Sequence of chain 1.A:
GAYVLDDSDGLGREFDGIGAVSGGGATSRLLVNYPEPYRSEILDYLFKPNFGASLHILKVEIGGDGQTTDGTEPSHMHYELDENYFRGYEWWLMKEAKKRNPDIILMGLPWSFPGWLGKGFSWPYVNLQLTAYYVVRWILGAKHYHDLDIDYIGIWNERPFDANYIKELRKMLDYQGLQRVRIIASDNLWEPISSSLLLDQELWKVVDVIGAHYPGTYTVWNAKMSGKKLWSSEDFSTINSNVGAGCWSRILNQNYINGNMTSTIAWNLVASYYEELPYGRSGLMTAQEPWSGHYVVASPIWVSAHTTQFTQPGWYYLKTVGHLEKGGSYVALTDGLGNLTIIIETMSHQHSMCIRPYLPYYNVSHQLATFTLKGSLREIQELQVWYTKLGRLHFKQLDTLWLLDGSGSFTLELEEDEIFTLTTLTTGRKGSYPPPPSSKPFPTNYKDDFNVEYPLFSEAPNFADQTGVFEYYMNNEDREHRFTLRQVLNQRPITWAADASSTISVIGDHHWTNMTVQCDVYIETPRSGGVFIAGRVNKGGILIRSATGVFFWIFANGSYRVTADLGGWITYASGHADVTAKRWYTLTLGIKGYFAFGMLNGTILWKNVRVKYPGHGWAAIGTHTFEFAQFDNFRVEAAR

Binding-site contacts:
Ligand atom C6 contacts residue LEU439 of chain 1.A at 4.4 Å (hydrophobic).
Ligand atom C2 contacts residue ASP345 of chain 1.A at 4.4 Å.
Ligand atom N2 contacts residue ASN349 of chain 1.A at 2.7 Å (h-bond).
Ligand atom C1 contacts residue ASP345 of chain 1.A at 4.0 Å.
Ligand atom O5 contacts residue ASN349 of chain 1.A at 2.4 Å (h-bond).
Ligand atom O6 contacts residue LEU347 of chain 1.A at 4.2 Å.
Ligand atom C5 contacts residue ASN349 of chain 1.A at 3.6 Å.
Ligand atom C7 contacts residue ASN349 of chain 1.A at 3.3 Å.
Ligand atom C5 contacts residue LEU439 of chain 1.A at 4.3 Å (hydrophobic).
Ligand atom O5 contacts residue LEU439 of chain 1.A at 3.8 Å.
Ligand atom C8 contacts residue GLY348 of chain 1.A at 4.4 Å.
Ligand atom N2 contacts residue LEU347 of chain 1.A at 3.0 Å (h-bond).
Ligand atom C2 contacts residue LEU347 of chain 1.A at 3.4 Å (hydrophobic).
Ligand atom O3 contacts residue LEU347 of chain 1.A at 4.5 Å.
Ligand atom O5 contacts residue ASP345 of chain 1.A at 3.7 Å.
Ligand atom C1 contacts residue LEU347 of chain 1.A at 4.2 Å (hydrophobic).
Ligand atom C8 contacts residue ASN349 of chain 1.A at 3.4 Å.
Ligand atom C1 contacts residue ASN349 of chain 1.A at 1.4 Å.
Ligand atom C2 contacts residue ASN349 of chain 1.A at 2.2 Å.
Ligand atom O7 contacts residue ASN349 of chain 1.A at 4.2 Å.
Ligand atom C1 contacts residue LEU439 of chain 1.A at 4.2 Å (hydrophobic).
Ligand atom C4 contacts residue ASN349 of chain 1.A at 4.1 Å.
Ligand atom C7 contacts residue LEU347 of chain 1.A at 4.0 Å (hydrophobic).
Ligand atom C3 contacts residue ASN349 of chain 1.A at 3.6 Å.
Ligand atom C8 contacts residue LEU347 of chain 1.A at 4.2 Å (hydrophobic).

This protein binds this small molecule.
Small molecule (SMILES): CC(=O)N[C@H]1[C@H](O[C@H]2[C@H](O)[C@@H](NC(C)=O)CO[C@@H]2CO)O[C@H](CO)[C@@H](O)[C@@H]1O